Binding-site contacts:
Ligand atom BR5 contacts residue HIS341 of chain 2.A at 3.8 Å.
Ligand atom O2 contacts residue GLU672 of chain 2.A at 3.2 Å (salt-bridge).
Ligand atom C2 contacts residue HIS377 of chain 2.A at 3.6 Å.
Ligand atom C1A contacts residue ASN284 of chain 2.A at 3.2 Å.
Ligand atom O2 contacts residue TYR573 of chain 2.A at 3.0 Å (h-bond).
Ligand atom O6 contacts residue HIS377 of chain 2.A at 2.7 Å (h-bond).
Ligand atom O4 contacts residue GLY675 of chain 2.A at 2.8 Å (h-bond).
Ligand atom O3 contacts residue GLU672 of chain 2.A at 2.8 Å (salt-bridge).
Ligand atom O5 contacts residue LEU136 of chain 2.A at 3.6 Å (h-bond).
Ligand atom C6 contacts residue HIS377 of chain 2.A at 3.6 Å.
Ligand atom O4 contacts residue ASN484 of chain 2.A at 3.5 Å (h-bond).
Ligand atom C1A contacts residue LEU136 of chain 2.A at 3.4 Å (hydrophobic).
Ligand atom C3 contacts residue GLU672 of chain 2.A at 3.4 Å.
Ligand atom O3 contacts residue ALA673 of chain 2.A at 3.3 Å (h-bond).
Ligand atom O3 contacts residue SER674 of chain 2.A at 3.1 Å (h-bond).
Ligand atom C6A contacts residue ASP283 of chain 2.A at 3.3 Å.
Ligand atom C5 contacts residue LEU136 of chain 2.A at 3.8 Å (hydrophobic).
Ligand atom C3A contacts residue HIS377 of chain 2.A at 3.4 Å.
Ligand atom O2 contacts residue ASN284 of chain 2.A at 3.0 Å (h-bond).
Ligand atom C6A contacts residue ASN284 of chain 2.A at 3.5 Å.
Ligand atom BR5 contacts residue ASN284 of chain 2.A at 3.7 Å.
Ligand atom C6 contacts residue ASN484 of chain 2.A at 3.3 Å.
Ligand atom O3 contacts residue GLY675 of chain 2.A at 3.2 Å (h-bond).
Ligand atom O6 contacts residue ASN484 of chain 2.A at 2.8 Å (h-bond).
Ligand atom O4A contacts residue HIS377 of chain 2.A at 3.6 Å.
Ligand atom O4A contacts residue ASP339 of chain 2.A at 2.8 Å (salt-bridge).
Ligand atom C4 contacts residue GLY675 of chain 2.A at 3.8 Å.
Ligand atom C6A contacts residue LEU136 of chain 2.A at 3.7 Å (hydrophobic).
Ligand atom C2A contacts residue ASN284 of chain 2.A at 3.3 Å.
Ligand atom C1A contacts residue ASP283 of chain 2.A at 3.4 Å.
Ligand atom C4A contacts residue ASP339 of chain 2.A at 3.6 Å.
Ligand atom C5A contacts residue ASN284 of chain 2.A at 3.8 Å.
Ligand atom O1 contacts residue GLY135 of chain 2.A at 3.5 Å (h-bond).
Ligand atom O1 contacts residue LEU136 of chain 2.A at 3.1 Å (h-bond).
Ligand atom O4 contacts residue SER674 of chain 2.A at 3.6 Å.
Ligand atom C5 contacts residue GLY135 of chain 2.A at 3.7 Å.
Ligand atom O4A contacts residue THR378 of chain 2.A at 3.2 Å.
Ligand atom O1 contacts residue ASP283 of chain 2.A at 2.7 Å (salt-bridge).
Ligand atom C6 contacts residue GLY135 of chain 2.A at 3.6 Å.
Ligand atom C3A contacts residue ASN284 of chain 2.A at 3.5 Å.

Sequence of chain 2.A:
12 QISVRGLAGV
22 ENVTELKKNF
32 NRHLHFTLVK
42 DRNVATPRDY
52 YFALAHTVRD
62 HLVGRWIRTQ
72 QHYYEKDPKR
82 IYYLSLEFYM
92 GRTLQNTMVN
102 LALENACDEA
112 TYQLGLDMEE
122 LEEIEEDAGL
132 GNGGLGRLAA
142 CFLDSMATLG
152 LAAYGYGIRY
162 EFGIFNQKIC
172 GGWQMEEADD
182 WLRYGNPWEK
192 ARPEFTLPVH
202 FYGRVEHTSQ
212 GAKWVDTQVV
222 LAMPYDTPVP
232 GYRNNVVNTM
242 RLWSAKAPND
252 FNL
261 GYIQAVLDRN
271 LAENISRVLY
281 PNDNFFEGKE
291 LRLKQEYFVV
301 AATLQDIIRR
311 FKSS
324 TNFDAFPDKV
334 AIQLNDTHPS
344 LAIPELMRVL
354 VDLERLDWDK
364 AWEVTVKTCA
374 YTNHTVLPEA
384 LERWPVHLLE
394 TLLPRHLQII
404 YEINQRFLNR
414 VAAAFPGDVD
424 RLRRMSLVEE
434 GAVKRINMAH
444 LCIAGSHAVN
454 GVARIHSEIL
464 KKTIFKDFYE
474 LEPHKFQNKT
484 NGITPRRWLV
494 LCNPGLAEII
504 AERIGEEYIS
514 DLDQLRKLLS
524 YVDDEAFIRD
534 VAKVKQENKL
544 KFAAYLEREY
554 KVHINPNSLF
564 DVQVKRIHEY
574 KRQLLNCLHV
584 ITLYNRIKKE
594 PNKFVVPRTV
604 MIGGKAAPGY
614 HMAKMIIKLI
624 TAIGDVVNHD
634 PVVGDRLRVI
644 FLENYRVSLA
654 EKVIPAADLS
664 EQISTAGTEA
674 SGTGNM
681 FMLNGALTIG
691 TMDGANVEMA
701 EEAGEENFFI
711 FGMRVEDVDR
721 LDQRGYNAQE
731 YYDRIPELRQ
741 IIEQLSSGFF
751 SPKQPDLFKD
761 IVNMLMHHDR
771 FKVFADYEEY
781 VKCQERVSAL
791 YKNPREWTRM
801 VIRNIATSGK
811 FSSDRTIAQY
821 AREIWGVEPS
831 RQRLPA

The protein below binds the small molecule below.
Small molecule (SMILES): OC[C@H]1O[C@@H](c2cc(O)c(Br)cc2O)[C@H](O)[C@@H](O)[C@@H]1O